This small molecule binds to this protein.
Small molecule (SMILES): Nc1ncnc2c1ncn2[C@@H]1O[C@H](CN2CC#Cc3nc4c(N)ncnc4n3[C@@H]3O[C@H](CNC(=O)CNC(=O)C2)[C@@H](O)[C@H]3O)[C@@H](O)[C@H]1O

Binding-site contacts:
Ligand atom N1 contacts residue ALA185 of chain 4.A at 3.7 Å.
Ligand atom C contacts residue TYR163 of chain 1.A at 3.6 Å (hydrophobic).
Ligand atom C11 contacts residue ASP45 of chain 1.A at 3.7 Å.
Ligand atom N6 contacts residue ASN122 of chain 1.A at 3.0 Å (h-bond).
Ligand atom O7 contacts residue ALA162 of chain 1.A at 3.0 Å.
Ligand atom C11 contacts residue ASN122 of chain 1.A at 3.8 Å.
Ligand atom C26 contacts residue GLU123 of chain 1.A at 3.4 Å.
Ligand atom N1 contacts residue SER166 of chain 1.A at 3.2 Å (h-bond).
Ligand atom N2 contacts residue TYR163 of chain 1.A at 3.5 Å.
Ligand atom C1 contacts residue TYR163 of chain 1.A at 3.7 Å (hydrophobic).
Ligand atom N contacts residue ALA185 of chain 4.A at 3.1 Å (h-bond).
Ligand atom O7 contacts residue TYR163 of chain 1.A at 3.3 Å (h-bond).
Ligand atom N contacts residue ASP150 of chain 4.A at 2.9 Å (salt-bridge).
Ligand atom C13 contacts residue ALA162 of chain 1.A at 3.7 Å (hydrophobic).
Ligand atom C14 contacts residue THR161 of chain 1.A at 3.3 Å.
Ligand atom N1 contacts residue ILE187 of chain 4.A at 3.4 Å.
Ligand atom O2 contacts residue ILE187 of chain 4.A at 3.5 Å.
Ligand atom N contacts residue TYR163 of chain 1.A at 3.5 Å.
Ligand atom C1 contacts residue ILE187 of chain 4.A at 3.5 Å (hydrophobic).
Ligand atom C12 contacts residue ALA162 of chain 1.A at 3.7 Å (hydrophobic).
Ligand atom O6 contacts residue GLU123 of chain 1.A at 2.6 Å (salt-bridge).
Ligand atom C25 contacts residue GLU123 of chain 1.A at 3.2 Å.
Ligand atom C18 contacts residue ILE187 of chain 4.A at 3.6 Å (hydrophobic).
Ligand atom C1 contacts residue SER166 of chain 1.A at 3.1 Å.
Ligand atom C10 contacts residue ASP45 of chain 1.A at 3.7 Å.
Ligand atom N7 contacts residue ASN122 of chain 1.A at 2.9 Å (h-bond).
Ligand atom C13 contacts residue THR161 of chain 1.A at 3.6 Å.
Ligand atom N7 contacts residue THR161 of chain 1.A at 3.8 Å.
Ligand atom O7 contacts residue ASN122 of chain 1.A at 3.7 Å.
Ligand atom O7 contacts residue GLU123 of chain 1.A at 2.6 Å (salt-bridge).
Ligand atom N7 contacts residue TYR75 of chain 1.A at 3.4 Å.
Ligand atom O6 contacts residue ASN122 of chain 1.A at 3.2 Å (h-bond).
Ligand atom C15 contacts residue ASP45 of chain 1.A at 3.7 Å.
Ligand atom N8 contacts residue ALA162 of chain 1.A at 3.7 Å.
Ligand atom N8 contacts residue THR161 of chain 1.A at 2.7 Å (h-bond).
Ligand atom O4 contacts residue TYR192 of chain 4.A at 3.6 Å.
Ligand atom C14 contacts residue PHE74 of chain 1.A at 3.3 Å (hydrophobic).
Ligand atom N8 contacts residue PHE74 of chain 1.A at 3.5 Å.
Ligand atom C8 contacts residue GLY46 of chain 1.A at 3.7 Å.
Ligand atom N7 contacts residue SER158 of chain 1.A at 3.0 Å (h-bond).

Sequence of chain 4.A:
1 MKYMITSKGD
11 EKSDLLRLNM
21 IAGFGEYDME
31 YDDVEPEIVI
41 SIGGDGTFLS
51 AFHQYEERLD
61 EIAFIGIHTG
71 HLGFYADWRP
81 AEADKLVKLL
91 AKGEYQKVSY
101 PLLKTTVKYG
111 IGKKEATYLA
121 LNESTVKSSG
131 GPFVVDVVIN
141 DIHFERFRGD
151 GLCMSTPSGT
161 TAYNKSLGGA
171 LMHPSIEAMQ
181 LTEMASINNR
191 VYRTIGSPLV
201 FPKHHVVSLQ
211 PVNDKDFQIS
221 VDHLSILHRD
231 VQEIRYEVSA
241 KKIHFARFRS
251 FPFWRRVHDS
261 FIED

Sequence of chain 1.A:
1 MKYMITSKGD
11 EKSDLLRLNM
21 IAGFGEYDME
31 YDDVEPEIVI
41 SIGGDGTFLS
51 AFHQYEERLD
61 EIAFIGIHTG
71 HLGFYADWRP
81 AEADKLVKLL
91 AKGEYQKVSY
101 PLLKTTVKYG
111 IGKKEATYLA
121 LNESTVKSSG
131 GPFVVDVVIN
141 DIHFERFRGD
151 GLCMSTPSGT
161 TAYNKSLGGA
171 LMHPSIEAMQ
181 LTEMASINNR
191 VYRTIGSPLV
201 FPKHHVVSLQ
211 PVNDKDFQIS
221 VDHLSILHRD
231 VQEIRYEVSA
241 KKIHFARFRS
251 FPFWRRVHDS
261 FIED